Binding-site contacts:
Ligand atom C4 contacts residue ASN585 of chain 1.A at 4.2 Å.
Ligand atom N2 contacts residue THR586 of chain 1.A at 3.6 Å.
Ligand atom C1 contacts residue ASN585 of chain 1.A at 1.4 Å.
Ligand atom O5 contacts residue ASN585 of chain 1.A at 2.4 Å (h-bond).
Ligand atom C1 contacts residue THR586 of chain 1.A at 4.3 Å.
Ligand atom C8 contacts residue THR586 of chain 1.A at 4.0 Å.
Ligand atom C7 contacts residue ASN585 of chain 1.A at 3.5 Å.
Ligand atom C7 contacts residue THR586 of chain 1.A at 4.3 Å.
Ligand atom C2 contacts residue ASN585 of chain 1.A at 2.5 Å.
Ligand atom N2 contacts residue ASN585 of chain 1.A at 2.9 Å (h-bond).
Ligand atom C5 contacts residue ASN585 of chain 1.A at 3.7 Å.
Ligand atom O7 contacts residue ASN585 of chain 1.A at 3.8 Å.
Ligand atom C3 contacts residue ASN585 of chain 1.A at 3.8 Å.

Sequence of chain 1.A:
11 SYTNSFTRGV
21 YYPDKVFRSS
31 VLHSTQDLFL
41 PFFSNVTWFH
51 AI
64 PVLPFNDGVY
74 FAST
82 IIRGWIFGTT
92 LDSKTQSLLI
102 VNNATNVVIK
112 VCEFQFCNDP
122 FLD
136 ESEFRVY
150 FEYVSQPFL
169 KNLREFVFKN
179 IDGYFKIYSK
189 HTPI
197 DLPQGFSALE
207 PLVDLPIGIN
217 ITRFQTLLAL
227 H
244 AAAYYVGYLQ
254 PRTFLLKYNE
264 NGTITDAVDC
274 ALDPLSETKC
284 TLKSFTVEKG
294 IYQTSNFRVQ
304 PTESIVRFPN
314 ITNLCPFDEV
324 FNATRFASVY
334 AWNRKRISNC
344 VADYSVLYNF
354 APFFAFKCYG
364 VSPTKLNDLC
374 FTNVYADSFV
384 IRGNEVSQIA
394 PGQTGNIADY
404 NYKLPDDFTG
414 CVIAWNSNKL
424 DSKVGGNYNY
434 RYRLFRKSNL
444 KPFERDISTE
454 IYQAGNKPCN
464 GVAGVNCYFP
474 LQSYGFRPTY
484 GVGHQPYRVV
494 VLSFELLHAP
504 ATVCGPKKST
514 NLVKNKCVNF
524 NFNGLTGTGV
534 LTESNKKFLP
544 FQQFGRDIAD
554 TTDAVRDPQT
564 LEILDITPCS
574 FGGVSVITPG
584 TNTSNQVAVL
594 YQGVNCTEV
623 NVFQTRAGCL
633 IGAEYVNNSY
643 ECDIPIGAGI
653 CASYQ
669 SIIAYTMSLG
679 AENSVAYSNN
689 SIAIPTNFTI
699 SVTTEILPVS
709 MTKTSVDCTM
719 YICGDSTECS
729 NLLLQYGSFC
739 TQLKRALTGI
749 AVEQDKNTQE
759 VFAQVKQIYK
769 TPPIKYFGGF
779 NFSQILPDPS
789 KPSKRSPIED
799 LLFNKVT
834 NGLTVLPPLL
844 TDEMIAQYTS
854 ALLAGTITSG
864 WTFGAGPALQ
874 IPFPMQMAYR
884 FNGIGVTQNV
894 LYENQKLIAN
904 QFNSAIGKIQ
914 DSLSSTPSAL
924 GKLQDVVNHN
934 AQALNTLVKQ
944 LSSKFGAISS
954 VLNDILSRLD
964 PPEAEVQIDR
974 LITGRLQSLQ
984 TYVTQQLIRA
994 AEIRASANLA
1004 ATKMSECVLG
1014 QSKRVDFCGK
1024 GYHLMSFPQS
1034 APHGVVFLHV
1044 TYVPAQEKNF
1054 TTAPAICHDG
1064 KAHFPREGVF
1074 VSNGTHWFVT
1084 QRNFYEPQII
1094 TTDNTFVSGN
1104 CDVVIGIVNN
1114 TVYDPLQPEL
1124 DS

This small molecule binds to this protein.
Small molecule (SMILES): CC(=O)N[C@@H]1[C@@H](O)[C@H](O)[C@@H](CO)O[C@H]1O